Binding-site contacts:
Ligand atom O7 contacts residue ALA360 of chain 1.A at 3.6 Å.
Ligand atom C4 contacts residue ASN263 of chain 1.A at 4.2 Å.
Ligand atom C7 contacts residue ASN263 of chain 1.A at 3.5 Å.
Ligand atom C1 contacts residue ASP266 of chain 1.A at 4.4 Å.
Ligand atom C8 contacts residue SER361 of chain 1.A at 3.9 Å.
Ligand atom N2 contacts residue ASN263 of chain 1.A at 3.0 Å (h-bond).
Ligand atom C5 contacts residue ASN263 of chain 1.A at 3.7 Å.
Ligand atom C6 contacts residue THR265 of chain 1.A at 4.1 Å.
Ligand atom O7 contacts residue ASN263 of chain 1.A at 3.7 Å.
Ligand atom C6 contacts residue ASP266 of chain 1.A at 4.3 Å.
Ligand atom O5 contacts residue ASP266 of chain 1.A at 3.6 Å.
Ligand atom O5 contacts residue THR265 of chain 1.A at 4.0 Å.
Ligand atom O6 contacts residue ASP266 of chain 1.A at 4.2 Å.
Ligand atom O5 contacts residue ASN263 of chain 1.A at 2.4 Å (h-bond).
Ligand atom C5 contacts residue THR265 of chain 1.A at 4.0 Å.
Ligand atom C1 contacts residue THR265 of chain 1.A at 3.8 Å.
Ligand atom C1 contacts residue ASN263 of chain 1.A at 1.6 Å.
Ligand atom C8 contacts residue ALA360 of chain 1.A at 3.6 Å (hydrophobic).
Ligand atom C7 contacts residue ALA360 of chain 1.A at 3.8 Å (hydrophobic).
Ligand atom C2 contacts residue ASN263 of chain 1.A at 2.5 Å.
Ligand atom C3 contacts residue ASN263 of chain 1.A at 3.9 Å.

Sequence of chain 1.A:
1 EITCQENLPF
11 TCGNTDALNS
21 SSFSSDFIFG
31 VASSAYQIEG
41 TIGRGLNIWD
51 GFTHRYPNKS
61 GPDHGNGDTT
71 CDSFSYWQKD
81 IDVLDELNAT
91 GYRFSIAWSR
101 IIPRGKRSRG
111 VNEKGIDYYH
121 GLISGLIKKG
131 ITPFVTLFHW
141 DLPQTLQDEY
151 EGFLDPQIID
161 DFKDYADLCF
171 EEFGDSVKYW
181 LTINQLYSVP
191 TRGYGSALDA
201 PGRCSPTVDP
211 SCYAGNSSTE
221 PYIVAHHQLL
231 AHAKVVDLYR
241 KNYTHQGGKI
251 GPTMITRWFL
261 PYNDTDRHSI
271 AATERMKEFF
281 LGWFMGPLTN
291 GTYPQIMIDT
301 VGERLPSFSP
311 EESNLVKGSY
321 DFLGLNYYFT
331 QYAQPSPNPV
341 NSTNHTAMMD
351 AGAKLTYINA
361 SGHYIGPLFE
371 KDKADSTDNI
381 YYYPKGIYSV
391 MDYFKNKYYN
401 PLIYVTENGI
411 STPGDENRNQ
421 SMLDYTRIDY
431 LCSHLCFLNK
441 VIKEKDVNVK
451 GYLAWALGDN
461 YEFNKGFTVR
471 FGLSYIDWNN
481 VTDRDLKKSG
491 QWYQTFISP

A protein and the small-molecule ligand that binds it are described below.
Small molecule (SMILES): CC(=O)N[C@H]1[C@H](O[C@H]2[C@H](O[C@@H]3O[C@@H](C)[C@@H](O)[C@@H](O)[C@@H]3O)[C@@H](NC(C)=O)CO[C@@H]2CO)O[C@H](CO)[C@@H](O[C@@H]2O[C@H](CO)[C@@H](O)[C@H](O)[C@@H]2O[C@@H]2OC[C@@H](O)[C@H](O)[C@H]2O)[C@@H]1O